This small molecule binds to this protein.
Small molecule (SMILES): CCCc1nc2c(N)nc3ccccc3c2s1

Binding-site contacts:
Ligand atom C contacts residue ASP523 of chain 1.B at 3.3 Å.
Ligand atom C6 contacts residue GLY550 of chain 1.B at 3.6 Å.
Ligand atom C11 contacts residue PHE383 of chain 1.A at 4.1 Å (hydrophobic).
Ligand atom C3 contacts residue PHE383 of chain 1.A at 3.4 Å (hydrophobic).
Ligand atom C12 contacts residue PHE383 of chain 1.A at 3.8 Å (hydrophobic).
Ligand atom C8 contacts residue VAL356 of chain 1.A at 3.8 Å (hydrophobic).
Ligand atom N2 contacts residue THR552 of chain 1.B at 3.1 Å (h-bond).
Ligand atom C7 contacts residue VAL356 of chain 1.A at 3.8 Å (hydrophobic).
Ligand atom C5 contacts residue THR552 of chain 1.B at 3.9 Å.
Ligand atom N2 contacts residue VAL551 of chain 1.B at 3.6 Å.
Ligand atom C2 contacts residue ASP523 of chain 1.B at 4.1 Å.
Ligand atom C9 contacts residue PHE383 of chain 1.A at 3.8 Å (hydrophobic).
Ligand atom C2 contacts residue PHE383 of chain 1.A at 3.5 Å (hydrophobic).
Ligand atom C contacts residue PHE383 of chain 1.A at 3.3 Å (hydrophobic).
Ligand atom C4 contacts residue PHE383 of chain 1.A at 3.5 Å (hydrophobic).
Ligand atom N contacts residue ASP521 of chain 1.B at 2.9 Å (salt-bridge).
Ligand atom C9 contacts residue VAL356 of chain 1.A at 3.6 Å (hydrophobic).
Ligand atom C7 contacts residue GLY550 of chain 1.B at 3.6 Å.
Ligand atom C4 contacts residue ASP523 of chain 1.B at 3.7 Å.
Ligand atom C10 contacts residue TYR331 of chain 1.A at 3.7 Å (hydrophobic).
Ligand atom N1 contacts residue ASP521 of chain 1.B at 2.7 Å (salt-bridge).
Ligand atom N contacts residue VAL551 of chain 1.B at 3.8 Å.
Ligand atom C4 contacts residue THR552 of chain 1.B at 3.6 Å.
Ligand atom N1 contacts residue PHE383 of chain 1.A at 3.3 Å.
Ligand atom S contacts residue VAL356 of chain 1.A at 3.7 Å.
Ligand atom C contacts residue ASP521 of chain 1.B at 3.4 Å.
Ligand atom C1 contacts residue ASP523 of chain 1.B at 3.6 Å.
Ligand atom C11 contacts residue TYR331 of chain 1.A at 4.0 Å (hydrophobic).
Ligand atom N contacts residue ASP523 of chain 1.B at 3.7 Å.
Ligand atom N contacts residue THR552 of chain 1.B at 3.3 Å (h-bond).
Ligand atom C contacts residue THR552 of chain 1.B at 3.9 Å.
Ligand atom N1 contacts residue ASP523 of chain 1.B at 3.2 Å (salt-bridge).
Ligand atom C12 contacts residue ASP521 of chain 1.B at 3.8 Å.
Ligand atom C10 contacts residue PHE383 of chain 1.A at 4.0 Å (hydrophobic).
Ligand atom C1 contacts residue PHE383 of chain 1.A at 3.5 Å (hydrophobic).
Ligand atom C6 contacts residue TYR326 of chain 1.A at 3.7 Å (hydrophobic).
Ligand atom N contacts residue PHE383 of chain 1.A at 3.9 Å.
Ligand atom C1 contacts residue ASP521 of chain 1.B at 3.7 Å.
Ligand atom C7 contacts residue TYR326 of chain 1.A at 3.5 Å (hydrophobic).
Ligand atom C8 contacts residue GLY550 of chain 1.B at 3.4 Å.

Sequence of chain 1.B:
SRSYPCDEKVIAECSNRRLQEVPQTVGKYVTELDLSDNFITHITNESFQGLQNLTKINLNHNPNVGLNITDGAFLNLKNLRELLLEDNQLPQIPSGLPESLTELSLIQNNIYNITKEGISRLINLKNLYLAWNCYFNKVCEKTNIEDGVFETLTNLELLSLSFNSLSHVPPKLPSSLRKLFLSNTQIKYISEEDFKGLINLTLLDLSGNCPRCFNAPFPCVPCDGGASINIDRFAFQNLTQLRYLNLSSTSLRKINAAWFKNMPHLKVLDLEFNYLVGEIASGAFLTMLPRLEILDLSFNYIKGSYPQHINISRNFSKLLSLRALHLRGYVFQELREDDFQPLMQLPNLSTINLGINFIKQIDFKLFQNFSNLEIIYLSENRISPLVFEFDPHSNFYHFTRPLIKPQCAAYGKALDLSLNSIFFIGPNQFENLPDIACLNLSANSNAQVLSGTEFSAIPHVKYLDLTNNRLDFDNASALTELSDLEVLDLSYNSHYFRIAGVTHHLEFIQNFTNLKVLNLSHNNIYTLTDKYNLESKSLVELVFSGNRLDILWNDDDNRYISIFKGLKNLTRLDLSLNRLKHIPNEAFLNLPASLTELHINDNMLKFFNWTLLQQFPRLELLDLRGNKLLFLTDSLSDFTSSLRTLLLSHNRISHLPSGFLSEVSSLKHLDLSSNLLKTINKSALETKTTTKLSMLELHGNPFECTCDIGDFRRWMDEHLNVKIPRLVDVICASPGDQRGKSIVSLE

Sequence of chain 1.A:
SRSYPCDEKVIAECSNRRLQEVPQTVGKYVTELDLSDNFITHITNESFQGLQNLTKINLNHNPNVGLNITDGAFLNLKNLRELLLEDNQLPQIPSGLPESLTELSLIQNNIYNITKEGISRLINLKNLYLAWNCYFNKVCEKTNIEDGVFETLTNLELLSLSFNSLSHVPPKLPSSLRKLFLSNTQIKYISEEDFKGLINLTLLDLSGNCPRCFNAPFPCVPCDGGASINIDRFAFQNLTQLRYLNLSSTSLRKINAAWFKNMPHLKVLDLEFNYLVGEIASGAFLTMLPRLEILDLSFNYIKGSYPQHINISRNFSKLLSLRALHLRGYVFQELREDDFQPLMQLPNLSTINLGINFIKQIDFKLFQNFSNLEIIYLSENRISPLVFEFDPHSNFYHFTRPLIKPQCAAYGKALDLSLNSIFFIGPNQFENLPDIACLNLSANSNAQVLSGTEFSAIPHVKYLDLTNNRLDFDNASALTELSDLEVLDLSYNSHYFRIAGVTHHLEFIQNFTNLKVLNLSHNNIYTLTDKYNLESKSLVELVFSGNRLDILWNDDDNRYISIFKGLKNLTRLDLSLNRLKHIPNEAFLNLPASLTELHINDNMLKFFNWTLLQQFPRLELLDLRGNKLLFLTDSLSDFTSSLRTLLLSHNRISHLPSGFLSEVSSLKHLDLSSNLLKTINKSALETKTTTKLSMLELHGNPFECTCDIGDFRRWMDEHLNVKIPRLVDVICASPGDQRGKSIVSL